Binding-site contacts:
Ligand atom N3B contacts residue GLY43 of chain 1.C at 3.7 Å.
Ligand atom O1A contacts residue THR176 of chain 1.C at 2.8 Å (h-bond).
Ligand atom O3' contacts residue GLU163 of chain 1.C at 2.9 Å (salt-bridge).
Ligand atom N1 contacts residue ASP114 of chain 1.C at 3.4 Å (salt-bridge).
Ligand atom C6 contacts residue ALA64 of chain 1.C at 3.5 Å (hydrophobic).
Ligand atom N6 contacts residue ASP114 of chain 1.C at 2.6 Å (salt-bridge).
Ligand atom N3 contacts residue LEU166 of chain 1.C at 3.5 Å.
Ligand atom C4 contacts residue LEU166 of chain 1.C at 3.6 Å (hydrophobic).
Ligand atom C2 contacts residue LEU116 of chain 1.C at 3.6 Å (hydrophobic).
Ligand atom O1G contacts residue LYS161 of chain 1.C at 3.2 Å (salt-bridge).
Ligand atom N6 contacts residue LEU116 of chain 1.C at 3.7 Å.
Ligand atom O2A contacts residue ASN164 of chain 1.C at 2.8 Å (h-bond).
Ligand atom O3A contacts residue GLY43 of chain 1.C at 3.5 Å.
Ligand atom C3' contacts residue GLU163 of chain 1.C at 3.4 Å.
Ligand atom N3B contacts residue SER44 of chain 1.C at 3.0 Å (h-bond).
Ligand atom O1G contacts residue LYS182 of chain 1.C at 3.5 Å (salt-bridge).
Ligand atom O3G contacts residue ASN164 of chain 1.C at 3.1 Å (h-bond).
Ligand atom N3B contacts residue PHE45 of chain 1.C at 3.5 Å (h-bond).
Ligand atom C2 contacts residue LEU166 of chain 1.C at 3.8 Å (hydrophobic).
Ligand atom O2B contacts residue LYS182 of chain 1.C at 2.9 Å (salt-bridge).
Ligand atom C6 contacts residue ASP114 of chain 1.C at 3.5 Å.
Ligand atom O1A contacts residue LYS66 of chain 1.C at 2.5 Å (salt-bridge).
Ligand atom PA contacts residue ASN164 of chain 1.C at 3.8 Å.
Ligand atom O2B contacts residue LYS66 of chain 1.C at 3.2 Å (salt-bridge).
Ligand atom C2 contacts residue LEU40 of chain 1.C at 3.8 Å (hydrophobic).
Ligand atom PG contacts residue SER44 of chain 1.C at 3.2 Å.
Ligand atom C5' contacts residue GLY43 of chain 1.C at 3.7 Å.
Ligand atom N1 contacts residue LEU116 of chain 1.C at 3.1 Å (h-bond).
Ligand atom C8 contacts residue VAL48 of chain 1.C at 3.7 Å (hydrophobic).
Ligand atom PA contacts residue LYS66 of chain 1.C at 3.7 Å.
Ligand atom O2G contacts residue LYS161 of chain 1.C at 3.0 Å (salt-bridge).
Ligand atom O3' contacts residue PHE21 of chain 1.D at 3.6 Å.
Ligand atom N1 contacts residue ALA64 of chain 1.C at 3.6 Å.
Ligand atom O2G contacts residue SER44 of chain 1.C at 2.4 Å (h-bond).
Ligand atom O1G contacts residue ASN164 of chain 1.C at 3.7 Å.
Ligand atom PG contacts residue LYS161 of chain 1.C at 3.5 Å.
Ligand atom O1B contacts residue PHE45 of chain 1.C at 3.5 Å.
Ligand atom O4' contacts residue VAL48 of chain 1.C at 3.4 Å.
Ligand atom N6 contacts residue ALA64 of chain 1.C at 3.3 Å.
Ligand atom O3G contacts residue LYS161 of chain 1.C at 3.7 Å.

Sequence of chain 1.C:
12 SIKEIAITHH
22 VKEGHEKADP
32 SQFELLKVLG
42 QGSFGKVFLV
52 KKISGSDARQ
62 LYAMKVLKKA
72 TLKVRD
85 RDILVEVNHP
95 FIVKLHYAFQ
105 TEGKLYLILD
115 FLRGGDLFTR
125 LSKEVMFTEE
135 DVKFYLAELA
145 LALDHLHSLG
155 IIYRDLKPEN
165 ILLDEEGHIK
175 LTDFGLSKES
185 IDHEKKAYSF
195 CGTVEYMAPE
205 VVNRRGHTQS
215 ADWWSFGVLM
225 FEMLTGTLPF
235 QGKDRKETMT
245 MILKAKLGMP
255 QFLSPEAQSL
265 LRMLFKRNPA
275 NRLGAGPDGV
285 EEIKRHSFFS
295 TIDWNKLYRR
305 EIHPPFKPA

Sequence of chain 1.D:
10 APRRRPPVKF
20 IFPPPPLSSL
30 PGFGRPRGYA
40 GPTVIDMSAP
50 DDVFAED

The small molecule below binds the protein below.
Small molecule (SMILES): Nc1ncnc2c1ncn2[C@@H]1O[C@H](CO[P](=O)(O)O[P](=O)(O)NP(=O)(O)O)[C@@H](O)[C@H]1O